A protein and the small-molecule ligand that binds it are described below.
Small molecule (SMILES): CC(=O)N[C@H]1[C@H](Oc2ccc([N+](=O)[O-])cc2)O[C@H](CO)[C@@H](O[C@@H]2O[C@H](CO)[C@H](O)[C@H](O)[C@H]2NC(C)=O)[C@@H]1O

Sequence of chain 1.B:
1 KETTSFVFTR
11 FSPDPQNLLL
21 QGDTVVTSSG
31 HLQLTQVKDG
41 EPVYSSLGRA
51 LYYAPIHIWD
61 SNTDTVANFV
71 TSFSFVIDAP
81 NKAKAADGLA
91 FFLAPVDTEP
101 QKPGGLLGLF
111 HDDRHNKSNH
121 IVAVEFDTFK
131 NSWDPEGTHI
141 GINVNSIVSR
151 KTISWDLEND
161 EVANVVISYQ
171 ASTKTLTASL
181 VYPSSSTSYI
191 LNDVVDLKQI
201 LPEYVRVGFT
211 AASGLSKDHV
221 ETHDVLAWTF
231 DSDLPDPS

Binding-site contacts:
Ligand atom OBH contacts residue GLY105 of chain 1.B at 3.1 Å (h-bond).
Ligand atom O4 contacts residue ALA86 of chain 1.B at 4.0 Å.
Ligand atom C6 contacts residue HIS219 of chain 1.B at 3.5 Å.
Ligand atom CBG contacts residue ASN131 of chain 1.B at 3.8 Å.
Ligand atom C3 contacts residue ASN131 of chain 1.B at 3.4 Å.
Ligand atom C4 contacts residue PHE129 of chain 1.B at 3.6 Å (hydrophobic).
Ligand atom O3 contacts residue PHE129 of chain 1.B at 3.7 Å.
Ligand atom C2 contacts residue LEU215 of chain 1.B at 4.1 Å (hydrophobic).
Ligand atom C3 contacts residue PO41 of chain 1.Q at 3.5 Å.
Ligand atom C4 contacts residue ASP87 of chain 1.B at 3.5 Å.
Ligand atom CBG contacts residue LEU215 of chain 1.B at 4.0 Å (hydrophobic).
Ligand atom O4 contacts residue ASP87 of chain 1.B at 2.6 Å (salt-bridge).
Ligand atom O6 contacts residue SER216 of chain 1.B at 2.8 Å (h-bond).
Ligand atom N2 contacts residue PO41 of chain 1.Q at 3.1 Å (h-bond).
Ligand atom CBG contacts residue GLY105 of chain 1.B at 3.9 Å.
Ligand atom O1 contacts residue LEU215 of chain 1.B at 3.5 Å.
Ligand atom OBF contacts residue PO41 of chain 1.Q at 3.1 Å (h-bond).
Ligand atom O4 contacts residue GLY214 of chain 1.B at 3.3 Å.
Ligand atom CBK contacts residue ASN131 of chain 1.B at 4.0 Å.
Ligand atom O6 contacts residue HIS219 of chain 1.B at 3.4 Å (h-bond).
Ligand atom OAT contacts residue SER216 of chain 1.B at 4.0 Å.
Ligand atom C6 contacts residue PHE129 of chain 1.B at 4.1 Å (hydrophobic).
Ligand atom OBH contacts residue GLY104 of chain 1.B at 3.8 Å.
Ligand atom O3 contacts residue GLY105 of chain 1.B at 3.1 Å (h-bond).
Ligand atom CBK contacts residue PO41 of chain 1.Q at 3.9 Å.
Ligand atom N2 contacts residue ASN131 of chain 1.B at 3.6 Å (h-bond).
Ligand atom C5 contacts residue PHE129 of chain 1.B at 3.7 Å (hydrophobic).
Ligand atom C6 contacts residue LEU215 of chain 1.B at 3.8 Å (hydrophobic).
Ligand atom C3 contacts residue ASP87 of chain 1.B at 3.6 Å.
Ligand atom C6 contacts residue SER216 of chain 1.B at 3.6 Å.
Ligand atom O3 contacts residue ASN131 of chain 1.B at 2.7 Å (h-bond).
Ligand atom OBH contacts residue LEU215 of chain 1.B at 3.2 Å.
Ligand atom O4 contacts residue LEU215 of chain 1.B at 3.0 Å (h-bond).
Ligand atom O3 contacts residue ASP87 of chain 1.B at 2.6 Å (salt-bridge).
Ligand atom C2 contacts residue PO41 of chain 1.Q at 3.6 Å.
Ligand atom O3 contacts residue GLY104 of chain 1.B at 4.1 Å.
Ligand atom C1 contacts residue PO41 of chain 1.Q at 3.6 Å.
Ligand atom C3 contacts residue PHE129 of chain 1.B at 3.5 Å (hydrophobic).
Ligand atom O5 contacts residue LEU215 of chain 1.B at 3.8 Å.
Ligand atom CBK contacts residue TRP133 of chain 1.B at 4.1 Å (hydrophobic).